Sequence of chain 1.B:
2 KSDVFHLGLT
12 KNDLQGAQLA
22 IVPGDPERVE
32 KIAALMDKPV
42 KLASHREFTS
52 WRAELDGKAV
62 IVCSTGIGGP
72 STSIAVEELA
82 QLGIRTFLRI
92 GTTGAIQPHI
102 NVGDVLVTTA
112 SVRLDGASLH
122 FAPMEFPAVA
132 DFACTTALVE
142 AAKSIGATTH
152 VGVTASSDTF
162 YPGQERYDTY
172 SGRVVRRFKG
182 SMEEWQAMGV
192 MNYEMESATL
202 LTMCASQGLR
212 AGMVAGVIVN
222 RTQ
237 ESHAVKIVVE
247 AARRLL

This small molecule binds to this protein.
Small molecule (SMILES): O=c1ccn2c(n1)O[C@H]1[C@H](O)[C@@H](CO)O[C@H]12

Binding-site contacts:
Ligand atom O3' contacts residue ILE68 of chain 1.B at 3.6 Å.
Ligand atom O5' contacts residue PHE161 of chain 1.B at 3.8 Å.
Ligand atom C4' contacts residue ARG47 of chain 1.A at 3.9 Å.
Ligand atom C4 contacts residue GLN165 of chain 1.B at 3.9 Å.
Ligand atom O2 contacts residue GLU195 of chain 1.B at 3.7 Å.
Ligand atom C5 contacts residue GLY95 of chain 1.B at 3.7 Å.
Ligand atom O4' contacts residue ARG47 of chain 1.A at 3.8 Å.
Ligand atom O5' contacts residue HIS7 of chain 1.A at 2.9 Å (h-bond).
Ligand atom O4' contacts residue THR93 of chain 1.B at 3.5 Å (h-bond).
Ligand atom C3' contacts residue GLU197 of chain 1.B at 3.4 Å.
Ligand atom C4 contacts residue GLY95 of chain 1.B at 3.9 Å.
Ligand atom O4 contacts residue TYR194 of chain 1.B at 4.1 Å.
Ligand atom O4 contacts residue GLY95 of chain 1.B at 3.8 Å.
Ligand atom C3' contacts residue ILE68 of chain 1.B at 4.0 Å (hydrophobic).
Ligand atom O4 contacts residue GLN165 of chain 1.B at 3.1 Å (h-bond).
Ligand atom C5' contacts residue HIS7 of chain 1.A at 3.5 Å.
Ligand atom O3' contacts residue GLU197 of chain 1.B at 2.6 Å (salt-bridge).
Ligand atom C4 contacts residue PHE161 of chain 1.B at 3.9 Å (hydrophobic).
Ligand atom C2 contacts residue MET196 of chain 1.B at 4.0 Å (hydrophobic).
Ligand atom O3' contacts residue ARG90 of chain 1.B at 4.0 Å.
Ligand atom O4 contacts residue PHE161 of chain 1.B at 4.0 Å.
Ligand atom O2 contacts residue MET196 of chain 1.B at 3.1 Å.
Ligand atom C2' contacts residue MET196 of chain 1.B at 4.0 Å (hydrophobic).
Ligand atom C4 contacts residue TYR194 of chain 1.B at 4.0 Å (hydrophobic).
Ligand atom N1 contacts residue THR93 of chain 1.B at 3.3 Å (h-bond).
Ligand atom N3 contacts residue PHE161 of chain 1.B at 4.1 Å.
Ligand atom N3 contacts residue TYR194 of chain 1.B at 3.9 Å.
Ligand atom C4' contacts residue ILE68 of chain 1.B at 3.9 Å (hydrophobic).
Ligand atom O4 contacts residue ARG167 of chain 1.B at 4.1 Å.
Ligand atom C2 contacts residue GLU195 of chain 1.B at 3.9 Å.
Ligand atom N3 contacts residue GLU195 of chain 1.B at 3.9 Å.
Ligand atom C6 contacts residue THR94 of chain 1.B at 3.9 Å.
Ligand atom C2' contacts residue GLU197 of chain 1.B at 3.7 Å.
Ligand atom N3 contacts residue GLN165 of chain 1.B at 3.4 Å (h-bond).
Ligand atom C5' contacts residue ILE68 of chain 1.B at 3.7 Å (hydrophobic).
Ligand atom C3' contacts residue MET196 of chain 1.B at 4.1 Å (hydrophobic).
Ligand atom C5 contacts residue THR94 of chain 1.B at 3.8 Å.
Ligand atom C6 contacts residue THR93 of chain 1.B at 3.3 Å.
Ligand atom C1' contacts residue THR93 of chain 1.B at 3.3 Å.
Ligand atom C2 contacts residue THR93 of chain 1.B at 4.1 Å.

Sequence of chain 1.A:
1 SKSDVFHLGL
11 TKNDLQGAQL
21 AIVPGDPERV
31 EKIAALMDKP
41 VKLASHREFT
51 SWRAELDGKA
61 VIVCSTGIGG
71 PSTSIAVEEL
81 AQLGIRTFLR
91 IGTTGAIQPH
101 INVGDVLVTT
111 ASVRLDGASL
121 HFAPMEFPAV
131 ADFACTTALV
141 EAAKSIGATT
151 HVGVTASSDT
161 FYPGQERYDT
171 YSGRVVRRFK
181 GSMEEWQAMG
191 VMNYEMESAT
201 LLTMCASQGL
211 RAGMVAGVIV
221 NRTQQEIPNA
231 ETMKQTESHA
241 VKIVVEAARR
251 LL